This protein binds this small molecule.
Small molecule (SMILES): CC(=O)N[C@@H]1[C@@H](O)[C@H](O)[C@@H](CO)O[C@H]1O

Sequence of chain 1.A:
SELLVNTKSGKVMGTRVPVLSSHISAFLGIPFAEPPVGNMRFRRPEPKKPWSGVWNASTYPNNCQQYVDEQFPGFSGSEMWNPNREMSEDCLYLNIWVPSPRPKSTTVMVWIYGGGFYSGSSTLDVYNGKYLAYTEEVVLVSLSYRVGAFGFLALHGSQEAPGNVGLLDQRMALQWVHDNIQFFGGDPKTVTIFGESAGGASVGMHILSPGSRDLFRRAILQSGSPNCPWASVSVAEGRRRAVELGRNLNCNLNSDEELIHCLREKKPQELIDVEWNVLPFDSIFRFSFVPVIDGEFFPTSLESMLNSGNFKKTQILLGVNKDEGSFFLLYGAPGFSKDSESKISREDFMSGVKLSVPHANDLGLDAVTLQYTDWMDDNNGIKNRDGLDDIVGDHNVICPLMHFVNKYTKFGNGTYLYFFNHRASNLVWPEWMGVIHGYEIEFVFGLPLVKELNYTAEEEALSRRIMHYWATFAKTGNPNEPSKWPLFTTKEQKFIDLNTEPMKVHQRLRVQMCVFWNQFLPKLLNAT

Binding-site contacts:
Ligand atom C3 contacts residue ASN59 of chain 1.A at 3.8 Å.
Ligand atom C2 contacts residue SER61 of chain 1.A at 4.5 Å.
Ligand atom O5 contacts residue SER61 of chain 1.A at 3.4 Å (h-bond).
Ligand atom C5 contacts residue SER61 of chain 1.A at 3.4 Å.
Ligand atom C1 contacts residue ASN59 of chain 1.A at 1.4 Å.
Ligand atom N2 contacts residue ASN59 of chain 1.A at 2.8 Å (h-bond).
Ligand atom C5 contacts residue ASN59 of chain 1.A at 3.7 Å.
Ligand atom C6 contacts residue SER61 of chain 1.A at 4.2 Å.
Ligand atom C4 contacts residue ASN59 of chain 1.A at 4.2 Å.
Ligand atom C3 contacts residue SER61 of chain 1.A at 4.5 Å.
Ligand atom C6 contacts residue THR62 of chain 1.A at 3.9 Å.
Ligand atom C4 contacts residue SER61 of chain 1.A at 4.5 Å.
Ligand atom C1 contacts residue SER61 of chain 1.A at 3.3 Å.
Ligand atom C7 contacts residue ASN59 of chain 1.A at 3.9 Å.
Ligand atom O7 contacts residue ASN59 of chain 1.A at 4.1 Å.
Ligand atom C5 contacts residue THR62 of chain 1.A at 4.5 Å.
Ligand atom O5 contacts residue ASN59 of chain 1.A at 2.4 Å (h-bond).
Ligand atom C2 contacts residue ASN59 of chain 1.A at 2.4 Å.